Binding-site contacts:
Ligand atom C8 contacts residue GLU140 of chain 36.E at 4.1 Å.
Ligand atom C1' contacts residue TRP47 of chain 36.E at 4.3 Å (hydrophobic).
Ligand atom C2' contacts residue LYS143 of chain 36.E at 4.5 Å.
Ligand atom O4' contacts residue LYS143 of chain 36.E at 4.2 Å.
Ligand atom N7 contacts residue TRP47 of chain 36.E at 4.0 Å.
Ligand atom N6 contacts residue TRP47 of chain 36.E at 4.2 Å.
Ligand atom C2' contacts residue GLU140 of chain 36.E at 3.5 Å.
Ligand atom C2 contacts residue TRP47 of chain 36.E at 3.8 Å (hydrophobic).
Ligand atom C8 contacts residue LYS143 of chain 36.E at 2.8 Å.
Ligand atom C6 contacts residue TRP47 of chain 36.E at 3.9 Å (hydrophobic).
Ligand atom N1 contacts residue TRP47 of chain 36.E at 3.8 Å.
Ligand atom O4' contacts residue GLU140 of chain 36.E at 4.1 Å.
Ligand atom C8 contacts residue TRP47 of chain 36.E at 4.0 Å (hydrophobic).
Ligand atom N7 contacts residue LYS143 of chain 36.E at 3.7 Å.
Ligand atom N9 contacts residue LYS143 of chain 36.E at 3.8 Å.
Ligand atom C1' contacts residue GLU140 of chain 36.E at 3.2 Å.
Ligand atom C1' contacts residue LYS143 of chain 36.E at 4.0 Å.
Ligand atom O2' contacts residue GLU140 of chain 36.E at 3.0 Å (salt-bridge).
Ligand atom N9 contacts residue GLU140 of chain 36.E at 4.1 Å.
Ligand atom C5 contacts residue TRP47 of chain 36.E at 4.0 Å (hydrophobic).
Ligand atom N3 contacts residue TRP47 of chain 36.E at 3.9 Å.
Ligand atom N9 contacts residue TRP47 of chain 36.E at 4.0 Å.
Ligand atom OP1 contacts residue LYS45 of chain 31.F at 4.3 Å.
Ligand atom O4' contacts residue TRP47 of chain 36.E at 4.0 Å.
Ligand atom C4 contacts residue TRP47 of chain 36.E at 3.9 Å (hydrophobic).

Sequence of chain 31.F:
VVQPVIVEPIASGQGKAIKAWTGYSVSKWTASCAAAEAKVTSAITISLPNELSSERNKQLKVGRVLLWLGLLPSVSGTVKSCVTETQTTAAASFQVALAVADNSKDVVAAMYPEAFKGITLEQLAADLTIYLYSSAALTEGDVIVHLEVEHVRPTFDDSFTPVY

This protein binds this small molecule.
Small molecule (SMILES): Nc1ncnc2c1ncn2[C@@H]1O[C@H](COP(=O)=O)[C@@H](O[P](=O)(O)OC[C@H]2O[C@@H](n3ccc(=O)[nH]c3=O)[C@H](O)[C@@H]2O)[C@H]1O

Sequence of chain 36.E:
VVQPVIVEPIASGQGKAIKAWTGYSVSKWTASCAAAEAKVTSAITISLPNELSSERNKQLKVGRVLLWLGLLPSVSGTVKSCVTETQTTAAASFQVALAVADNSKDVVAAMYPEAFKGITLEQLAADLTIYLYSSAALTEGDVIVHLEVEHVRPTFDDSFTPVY